Binding-site contacts:
Ligand atom C7 contacts residue ASN346 of chain 1.C at 4.5 Å.
Ligand atom C3 contacts residue ASN346 of chain 1.C at 4.0 Å.
Ligand atom C2 contacts residue ASN346 of chain 1.C at 2.9 Å.
Ligand atom N2 contacts residue ASN346 of chain 1.C at 3.6 Å (h-bond).
Ligand atom C5 contacts residue ASN346 of chain 1.C at 3.2 Å.
Ligand atom O6 contacts residue GLN328 of chain 1.C at 3.7 Å.
Ligand atom C4 contacts residue ASN346 of chain 1.C at 4.0 Å.
Ligand atom O5 contacts residue ASN335 of chain 1.C at 3.9 Å.
Ligand atom C1 contacts residue ASN346 of chain 1.C at 1.5 Å.
Ligand atom O6 contacts residue ASN346 of chain 1.C at 4.4 Å.
Ligand atom C6 contacts residue ASN346 of chain 1.C at 4.2 Å.
Ligand atom O5 contacts residue ASN346 of chain 1.C at 1.9 Å (h-bond).
Ligand atom O6 contacts residue ASN335 of chain 1.C at 4.2 Å.

Sequence of chain 1.C:
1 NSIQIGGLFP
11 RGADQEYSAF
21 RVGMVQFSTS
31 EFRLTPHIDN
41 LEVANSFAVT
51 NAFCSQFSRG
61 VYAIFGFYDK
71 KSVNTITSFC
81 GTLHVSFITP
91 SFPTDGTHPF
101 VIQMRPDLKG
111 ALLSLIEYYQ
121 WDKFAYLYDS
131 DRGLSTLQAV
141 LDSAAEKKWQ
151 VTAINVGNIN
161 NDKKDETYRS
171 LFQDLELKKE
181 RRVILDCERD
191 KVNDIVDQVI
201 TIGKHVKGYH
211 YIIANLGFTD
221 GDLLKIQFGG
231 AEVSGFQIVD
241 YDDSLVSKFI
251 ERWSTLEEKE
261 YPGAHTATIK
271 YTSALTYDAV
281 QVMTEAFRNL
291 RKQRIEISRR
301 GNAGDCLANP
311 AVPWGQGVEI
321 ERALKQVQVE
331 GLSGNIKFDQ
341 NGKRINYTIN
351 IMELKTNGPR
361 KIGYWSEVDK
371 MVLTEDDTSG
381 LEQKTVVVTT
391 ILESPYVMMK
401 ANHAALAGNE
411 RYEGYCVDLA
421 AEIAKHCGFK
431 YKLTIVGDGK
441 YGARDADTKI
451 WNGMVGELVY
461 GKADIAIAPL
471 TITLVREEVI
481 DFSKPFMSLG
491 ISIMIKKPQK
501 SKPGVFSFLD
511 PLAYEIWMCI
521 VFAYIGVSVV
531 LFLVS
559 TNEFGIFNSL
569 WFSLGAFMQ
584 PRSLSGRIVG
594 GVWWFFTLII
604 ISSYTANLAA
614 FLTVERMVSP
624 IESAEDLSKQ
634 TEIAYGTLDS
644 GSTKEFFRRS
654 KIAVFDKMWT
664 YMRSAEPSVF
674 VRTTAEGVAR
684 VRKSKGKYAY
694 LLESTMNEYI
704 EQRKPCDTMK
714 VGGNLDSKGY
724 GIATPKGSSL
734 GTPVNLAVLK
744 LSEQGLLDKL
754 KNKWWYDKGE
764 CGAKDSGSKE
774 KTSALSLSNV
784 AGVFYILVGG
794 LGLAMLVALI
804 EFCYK

This protein binds this small molecule.
Small molecule (SMILES): CC(=O)N[C@H]1[C@H](O[C@H]2[C@H](O)[C@@H](NC(C)=O)CO[C@@H]2CO)O[C@H](CO)[C@@H](O[C@@H]2O[C@H](CO)[C@@H](O)[C@H](O)[C@@H]2O)[C@@H]1O